The protein below binds the small molecule below.
Small molecule (SMILES): CSCC[C@H](NC(=O)[C@H](CC(=O)O)NC(=O)[C@H](C)NC(=O)[C@H](CC(N)=O)NC(=O)[C@H](CC1=CN=C2CC=CC=C12)NC(=O)[C@@H](N)CC(=O)O)C(=O)N[C@@H](CC(=O)O)C(=O)NCC(=O)N[C@H](C=O)CCC(=O)O

Sequence of chain 1.A:
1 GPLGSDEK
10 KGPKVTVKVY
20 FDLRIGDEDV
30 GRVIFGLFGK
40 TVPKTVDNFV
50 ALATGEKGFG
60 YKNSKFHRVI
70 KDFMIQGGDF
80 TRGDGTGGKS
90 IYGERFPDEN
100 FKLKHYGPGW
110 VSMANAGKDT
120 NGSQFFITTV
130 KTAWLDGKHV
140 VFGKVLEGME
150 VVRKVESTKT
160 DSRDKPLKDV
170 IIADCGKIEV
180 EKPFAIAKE

Binding-site contacts:
Ligand atom C contacts residue LYS13 of chain 1.A at 3.8 Å.
Ligand atom OD1 contacts residue LYS13 of chain 1.A at 3.6 Å.
Ligand atom O contacts residue PRO12 of chain 1.A at 3.3 Å.
Ligand atom CG contacts residue LYS101 of chain 1.A at 3.8 Å.
Ligand atom CG contacts residue LYS13 of chain 1.A at 3.8 Å.
Ligand atom CA contacts residue THR40 of chain 1.A at 3.5 Å.
Ligand atom CG contacts residue THR40 of chain 1.A at 3.8 Å.
Ligand atom O contacts residue LYS13 of chain 1.A at 3.2 Å.
Ligand atom O contacts residue LYS101 of chain 1.A at 2.9 Å (salt-bridge).
Ligand atom CG contacts residue LYS39 of chain 1.A at 3.7 Å.
Ligand atom SD contacts residue LYS39 of chain 1.A at 3.4 Å.
Ligand atom CB contacts residue LYS10 of chain 1.A at 3.8 Å.
Ligand atom CE3 contacts residue LYS101 of chain 1.A at 3.9 Å.
Ligand atom CB contacts residue LYS39 of chain 1.A at 3.7 Å.
Ligand atom O contacts residue LYS13 of chain 1.A at 2.9 Å (salt-bridge).
Ligand atom CZ3 contacts residue LYS101 of chain 1.A at 3.6 Å.
Ligand atom OD1 contacts residue LYS101 of chain 1.A at 3.4 Å (salt-bridge).
Ligand atom OD2 contacts residue LYS101 of chain 1.A at 2.9 Å (salt-bridge).
Ligand atom CA contacts residue GLY11 of chain 1.A at 3.3 Å.
Ligand atom OD2 contacts residue LYS13 of chain 1.A at 3.6 Å.
Ligand atom O contacts residue GLY11 of chain 1.A at 3.8 Å.
Ligand atom C contacts residue LYS187 of chain 1.A at 3.4 Å.
Ligand atom OE1 contacts residue LYS10 of chain 1.A at 3.8 Å.
Ligand atom CG contacts residue LYS8 of chain 1.A at 3.0 Å.
Ligand atom C contacts residue THR40 of chain 1.A at 3.7 Å.
Ligand atom N contacts residue LYS10 of chain 1.A at 3.0 Å (salt-bridge).
Ligand atom SD contacts residue LYS13 of chain 1.A at 3.6 Å.
Ligand atom N contacts residue GLY11 of chain 1.A at 3.7 Å.
Ligand atom CH2 contacts residue LYS101 of chain 1.A at 3.6 Å.
Ligand atom C contacts residue LYS10 of chain 1.A at 3.7 Å.
Ligand atom C contacts residue LYS101 of chain 1.A at 3.7 Å.
Ligand atom OD1 contacts residue THR40 of chain 1.A at 2.8 Å (h-bond).
Ligand atom O contacts residue THR40 of chain 1.A at 3.0 Å (h-bond).
Ligand atom CD contacts residue LYS8 of chain 1.A at 3.5 Å.
Ligand atom CA contacts residue LYS10 of chain 1.A at 3.4 Å.
Ligand atom OE2 contacts residue LYS8 of chain 1.A at 3.6 Å.
Ligand atom O contacts residue PRO12 of chain 1.A at 3.4 Å (h-bond).
Ligand atom O contacts residue LYS187 of chain 1.A at 2.6 Å (salt-bridge).
Ligand atom CG contacts residue LYS10 of chain 1.A at 3.2 Å.
Ligand atom C contacts residue PRO12 of chain 1.A at 3.5 Å (hydrophobic).